Sequence of chain 1.A:
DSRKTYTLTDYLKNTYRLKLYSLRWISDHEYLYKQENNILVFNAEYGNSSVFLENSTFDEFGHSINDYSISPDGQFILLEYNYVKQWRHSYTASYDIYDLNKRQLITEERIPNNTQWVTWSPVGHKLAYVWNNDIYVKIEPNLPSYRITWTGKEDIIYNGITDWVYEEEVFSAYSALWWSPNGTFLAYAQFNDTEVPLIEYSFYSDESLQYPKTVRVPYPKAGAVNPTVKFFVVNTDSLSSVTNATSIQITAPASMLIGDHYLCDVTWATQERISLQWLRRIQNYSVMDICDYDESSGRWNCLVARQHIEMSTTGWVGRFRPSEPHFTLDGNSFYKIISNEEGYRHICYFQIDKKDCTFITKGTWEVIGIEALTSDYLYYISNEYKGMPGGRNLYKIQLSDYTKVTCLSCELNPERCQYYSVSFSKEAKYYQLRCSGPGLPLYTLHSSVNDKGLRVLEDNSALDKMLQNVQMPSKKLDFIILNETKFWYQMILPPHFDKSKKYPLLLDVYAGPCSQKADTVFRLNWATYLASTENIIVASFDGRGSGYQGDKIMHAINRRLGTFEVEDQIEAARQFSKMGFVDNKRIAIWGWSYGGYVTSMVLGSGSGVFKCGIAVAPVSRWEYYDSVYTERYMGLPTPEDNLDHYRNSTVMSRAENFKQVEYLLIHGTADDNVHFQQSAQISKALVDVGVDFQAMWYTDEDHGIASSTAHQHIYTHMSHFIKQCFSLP

A small-molecule ligand and the protein it binds are described below.
Small molecule (SMILES): CC(=O)N[C@@H]1[C@@H](O)[C@H](O)[C@@H](CO)O[C@H]1O

Binding-site contacts:
Ligand atom O6 contacts residue THR199 of chain 1.A at 3.9 Å.
Ligand atom C8 contacts residue ASN197 of chain 1.A at 3.2 Å.
Ligand atom O6 contacts residue GLU200 of chain 1.A at 3.9 Å.
Ligand atom C1 contacts residue THR199 of chain 1.A at 3.3 Å.
Ligand atom O5 contacts residue ASN197 of chain 1.A at 2.4 Å (h-bond).
Ligand atom O7 contacts residue THR156 of chain 1.A at 4.3 Å.
Ligand atom O7 contacts residue ILE162 of chain 1.A at 4.0 Å.
Ligand atom C2 contacts residue ASN197 of chain 1.A at 2.4 Å.
Ligand atom C1 contacts residue ASN197 of chain 1.A at 1.4 Å.
Ligand atom C3 contacts residue ASN197 of chain 1.A at 3.8 Å.
Ligand atom C6 contacts residue THR199 of chain 1.A at 4.4 Å.
Ligand atom C4 contacts residue ASN197 of chain 1.A at 4.2 Å.
Ligand atom N2 contacts residue ILE162 of chain 1.A at 3.4 Å.
Ligand atom C5 contacts residue THR199 of chain 1.A at 3.7 Å.
Ligand atom C7 contacts residue ASN197 of chain 1.A at 3.4 Å.
Ligand atom O5 contacts residue THR199 of chain 1.A at 3.5 Å (h-bond).
Ligand atom C8 contacts residue LYS235 of chain 1.A at 3.9 Å.
Ligand atom C7 contacts residue ILE162 of chain 1.A at 3.7 Å (hydrophobic).
Ligand atom C1 contacts residue ILE162 of chain 1.A at 4.1 Å (hydrophobic).
Ligand atom C5 contacts residue ASN197 of chain 1.A at 3.7 Å.
Ligand atom C2 contacts residue ILE162 of chain 1.A at 4.4 Å (hydrophobic).
Ligand atom C8 contacts residue GLN195 of chain 1.A at 4.1 Å.
Ligand atom C8 contacts residue ILE162 of chain 1.A at 4.5 Å (hydrophobic).
Ligand atom N2 contacts residue ASN197 of chain 1.A at 2.8 Å (h-bond).